This small molecule binds to this protein.
Small molecule (SMILES): Cc1cn([C@H]2C[C@H](O[P](=O)(O)OC[C@H]3O[C@@H](n4ccc(N)nc4=O)C[C@@H]3O[P](=O)(O)OC[C@H]3O[C@@H](n4cnc5c(=O)nc(N)[nH]c54)C[C@@H]3O[P](=O)(O)OC[C@H]3O[C@@H](n4cnc5c(=O)nc(N)[nH]c54)C[C@@H]3O)[C@@H](CO[P](=O)(O)O[C@H]3C[C@H](n4cnc5c(=O)nc(N)[nH]c54)O[C@@H]3CO)O2)c(=O)[nH]c1=O

Sequence of chain 1.A:
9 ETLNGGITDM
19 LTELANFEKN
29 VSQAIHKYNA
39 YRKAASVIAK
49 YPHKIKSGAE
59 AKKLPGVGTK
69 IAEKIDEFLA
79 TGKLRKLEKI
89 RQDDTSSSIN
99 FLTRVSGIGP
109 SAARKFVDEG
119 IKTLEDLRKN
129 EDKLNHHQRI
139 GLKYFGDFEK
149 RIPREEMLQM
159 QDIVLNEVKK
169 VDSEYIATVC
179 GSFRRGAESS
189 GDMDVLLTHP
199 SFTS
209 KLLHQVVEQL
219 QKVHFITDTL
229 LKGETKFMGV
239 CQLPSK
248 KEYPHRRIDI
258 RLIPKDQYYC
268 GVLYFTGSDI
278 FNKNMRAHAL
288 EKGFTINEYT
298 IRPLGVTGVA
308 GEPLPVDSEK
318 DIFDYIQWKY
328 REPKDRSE

Binding-site contacts:
Ligand atom OP1 contacts residue GLY64 of chain 1.A at 3.1 Å (h-bond).
Ligand atom C5' contacts residue GLY64 of chain 1.A at 3.3 Å.
Ligand atom P contacts residue NA1 of chain 1.E at 3.8 Å.
Ligand atom OP1 contacts residue THR67 of chain 1.A at 3.6 Å (h-bond).
Ligand atom O3' contacts residue LYS68 of chain 1.A at 4.0 Å.
Ligand atom C3' contacts residue LYS68 of chain 1.A at 3.8 Å.
Ligand atom OP1 contacts residue LEU62 of chain 1.A at 3.8 Å.
Ligand atom OP1 contacts residue ILE69 of chain 1.A at 2.9 Å (h-bond).
Ligand atom OP1 contacts residue GLY66 of chain 1.A at 2.9 Å (h-bond).
Ligand atom OP2 contacts residue LYS68 of chain 1.A at 3.3 Å (salt-bridge).
Ligand atom O3' contacts residue GLY66 of chain 1.A at 4.0 Å.
Ligand atom O3' contacts residue GLY64 of chain 1.A at 3.5 Å.
Ligand atom P contacts residue GLY64 of chain 1.A at 4.0 Å.
Ligand atom O3' contacts residue VAL65 of chain 1.A at 3.7 Å.
Ligand atom P contacts residue THR67 of chain 1.A at 4.0 Å.
Ligand atom C4' contacts residue GLY64 of chain 1.A at 3.4 Å.
Ligand atom OP1 contacts residue VAL65 of chain 1.A at 3.8 Å.
Ligand atom C3' contacts residue GLY66 of chain 1.A at 3.8 Å.
Ligand atom P contacts residue LYS68 of chain 1.A at 3.8 Å.
Ligand atom OP1 contacts residue LYS68 of chain 1.A at 3.5 Å (salt-bridge).
Ligand atom O5' contacts residue GLY66 of chain 1.A at 3.4 Å (h-bond).
Ligand atom C5' contacts residue GLY66 of chain 1.A at 3.4 Å.
Ligand atom O4' contacts residue ALA38 of chain 1.A at 3.9 Å.
Ligand atom C5' contacts residue ILE69 of chain 1.A at 4.0 Å (hydrophobic).
Ligand atom C4' contacts residue GLY66 of chain 1.A at 4.0 Å.
Ligand atom N3 contacts residue ALA38 of chain 1.A at 3.5 Å.
Ligand atom C5' contacts residue TYR39 of chain 1.A at 3.3 Å (hydrophobic).
Ligand atom OP2 contacts residue GLY66 of chain 1.A at 4.0 Å.
Ligand atom O5' contacts residue LYS35 of chain 1.A at 3.9 Å.
Ligand atom N7 contacts residue LYS35 of chain 1.A at 3.7 Å.
Ligand atom OP1 contacts residue NA1 of chain 1.E at 2.8 Å (h-bond).
Ligand atom OP1 contacts residue PRO63 of chain 1.A at 3.8 Å.
Ligand atom O3' contacts residue ILE69 of chain 1.A at 3.6 Å.
Ligand atom P contacts residue GLY66 of chain 1.A at 3.7 Å.
Ligand atom P contacts residue ILE69 of chain 1.A at 3.9 Å.
Ligand atom OP2 contacts residue THR67 of chain 1.A at 3.7 Å.
Ligand atom C4' contacts residue TYR39 of chain 1.A at 3.9 Å (hydrophobic).
Ligand atom OP2 contacts residue NA1 of chain 1.E at 3.9 Å.
Ligand atom C2 contacts residue HIS34 of chain 1.A at 4.0 Å.
Ligand atom C8 contacts residue LYS35 of chain 1.A at 3.7 Å.